Binding-site contacts:
Ligand atom O5 contacts residue LEU213 of chain 1.N at 3.6 Å.
Ligand atom O6 contacts residue ARG229 of chain 1.N at 3.5 Å.
Ligand atom C8 contacts residue LEU137 of chain 1.N at 3.4 Å (hydrophobic).
Ligand atom O6 contacts residue SER198 of chain 1.N at 3.1 Å (h-bond).
Ligand atom N2 contacts residue ASN111 of chain 1.N at 3.0 Å (h-bond).
Ligand atom C5 contacts residue THR113 of chain 1.N at 4.1 Å.
Ligand atom O7 contacts residue ASN111 of chain 1.N at 3.6 Å.
Ligand atom C8 contacts residue ASP138 of chain 1.N at 3.7 Å.
Ligand atom C7 contacts residue ARG135 of chain 1.N at 4.0 Å.
Ligand atom C5 contacts residue SER198 of chain 1.N at 4.3 Å.
Ligand atom O7 contacts residue SER198 of chain 1.N at 3.9 Å.
Ligand atom C7 contacts residue ASP138 of chain 1.N at 3.9 Å.
Ligand atom C6 contacts residue THR113 of chain 1.N at 4.0 Å.
Ligand atom C7 contacts residue ASN111 of chain 1.N at 3.6 Å.
Ligand atom C2 contacts residue SER198 of chain 1.N at 3.8 Å.
Ligand atom O5 contacts residue SER198 of chain 1.N at 3.8 Å.
Ligand atom C2 contacts residue ASN111 of chain 1.N at 2.5 Å.
Ligand atom C3 contacts residue ASN111 of chain 1.N at 3.8 Å.
Ligand atom C2 contacts residue ASP138 of chain 1.N at 4.1 Å.
Ligand atom O3 contacts residue ASP138 of chain 1.N at 2.7 Å (salt-bridge).
Ligand atom C1 contacts residue SER198 of chain 1.N at 4.1 Å.
Ligand atom O5 contacts residue ASN111 of chain 1.N at 2.3 Å (h-bond).
Ligand atom O6 contacts residue LEU213 of chain 1.N at 3.3 Å.
Ligand atom O5 contacts residue THR113 of chain 1.N at 4.3 Å.
Ligand atom C8 contacts residue SER134 of chain 1.N at 3.3 Å.
Ligand atom C5 contacts residue ASN111 of chain 1.N at 3.7 Å.
Ligand atom C4 contacts residue SER198 of chain 1.N at 4.1 Å.
Ligand atom C6 contacts residue SER198 of chain 1.N at 4.2 Å.
Ligand atom C6 contacts residue LEU213 of chain 1.N at 4.2 Å (hydrophobic).
Ligand atom C1 contacts residue ILE136 of chain 1.N at 4.3 Å (hydrophobic).
Ligand atom C8 contacts residue ILE136 of chain 1.N at 3.5 Å (hydrophobic).
Ligand atom N2 contacts residue ASP138 of chain 1.N at 3.4 Å (salt-bridge).
Ligand atom O7 contacts residue ARG135 of chain 1.N at 3.8 Å.
Ligand atom O4 contacts residue ASP138 of chain 1.N at 3.9 Å.
Ligand atom C3 contacts residue ASP138 of chain 1.N at 3.5 Å.
Ligand atom C1 contacts residue ASN111 of chain 1.N at 1.4 Å.
Ligand atom C4 contacts residue ASN111 of chain 1.N at 4.2 Å.
Ligand atom N2 contacts residue ILE136 of chain 1.N at 3.6 Å (h-bond).
Ligand atom C8 contacts residue ARG135 of chain 1.N at 3.5 Å.
Ligand atom C7 contacts residue ILE136 of chain 1.N at 3.8 Å (hydrophobic).

Sequence of chain 1.N:
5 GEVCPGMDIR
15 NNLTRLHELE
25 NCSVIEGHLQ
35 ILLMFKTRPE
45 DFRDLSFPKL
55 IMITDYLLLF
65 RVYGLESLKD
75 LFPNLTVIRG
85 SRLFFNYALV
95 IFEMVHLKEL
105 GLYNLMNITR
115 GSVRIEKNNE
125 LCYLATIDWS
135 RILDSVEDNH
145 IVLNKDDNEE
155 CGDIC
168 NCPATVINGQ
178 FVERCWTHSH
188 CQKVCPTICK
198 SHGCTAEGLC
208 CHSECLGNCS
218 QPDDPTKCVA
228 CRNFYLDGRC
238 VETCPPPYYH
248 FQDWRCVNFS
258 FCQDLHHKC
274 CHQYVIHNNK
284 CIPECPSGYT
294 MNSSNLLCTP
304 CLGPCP

The protein below binds the small molecule below.
Small molecule (SMILES): CC(=O)N[C@@H]1[C@@H](O)[C@H](O)[C@@H](CO)O[C@H]1O